Sequence of chain 1.B:
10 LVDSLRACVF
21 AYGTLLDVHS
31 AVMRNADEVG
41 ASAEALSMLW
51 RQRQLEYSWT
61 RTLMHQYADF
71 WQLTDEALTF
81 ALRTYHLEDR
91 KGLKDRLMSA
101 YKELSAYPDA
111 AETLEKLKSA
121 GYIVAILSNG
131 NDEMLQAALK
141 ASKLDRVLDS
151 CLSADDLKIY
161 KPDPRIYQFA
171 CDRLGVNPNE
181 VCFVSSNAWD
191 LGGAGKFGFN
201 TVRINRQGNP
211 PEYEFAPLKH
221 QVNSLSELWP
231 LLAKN

The small molecule below binds the protein below.
Small molecule (SMILES): C[C@H](Cl)C(=O)O

Binding-site contacts:
Ligand atom C3 contacts residue SER47 of chain 1.B at 3.2 Å.
Ligand atom C3 contacts residue GLU44 of chain 1.B at 2.8 Å.
Ligand atom C1 contacts residue GLU44 of chain 1.B at 4.0 Å.
Ligand atom O1B contacts residue MET48 of chain 1.B at 3.9 Å.
Ligand atom CL contacts residue VAL28 of chain 1.B at 4.3 Å.
Ligand atom C1 contacts residue MET48 of chain 1.B at 4.5 Å (hydrophobic).
Ligand atom C2 contacts residue HIS29 of chain 1.B at 3.3 Å.
Ligand atom O1A contacts residue GLU44 of chain 1.B at 3.8 Å.
Ligand atom CL contacts residue HIS29 of chain 1.B at 3.5 Å.
Ligand atom C2 contacts residue MET48 of chain 1.B at 4.5 Å (hydrophobic).
Ligand atom C3 contacts residue MET48 of chain 1.B at 3.4 Å (hydrophobic).
Ligand atom C2 contacts residue SER47 of chain 1.B at 3.8 Å.
Ligand atom C1 contacts residue HIS29 of chain 1.B at 3.8 Å.
Ligand atom C2 contacts residue GLU44 of chain 1.B at 3.6 Å.
Ligand atom O1A contacts residue HIS29 of chain 1.B at 3.7 Å.
Ligand atom O1B contacts residue SO41 of chain 1.Q at 3.5 Å (h-bond).
Ligand atom CL contacts residue ARG51 of chain 1.B at 4.5 Å.
Ligand atom CL contacts residue SER47 of chain 1.B at 3.3 Å.